Sequence of chain 1.F:
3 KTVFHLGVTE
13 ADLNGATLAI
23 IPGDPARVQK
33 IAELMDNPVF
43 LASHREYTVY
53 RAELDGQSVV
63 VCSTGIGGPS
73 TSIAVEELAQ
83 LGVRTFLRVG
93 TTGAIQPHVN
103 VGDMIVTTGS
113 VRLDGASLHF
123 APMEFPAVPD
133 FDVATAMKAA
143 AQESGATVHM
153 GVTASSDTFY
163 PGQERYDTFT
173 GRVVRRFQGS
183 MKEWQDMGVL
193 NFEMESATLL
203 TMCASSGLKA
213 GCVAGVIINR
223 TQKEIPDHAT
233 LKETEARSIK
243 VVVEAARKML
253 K

Binding-site contacts:
Ligand atom N4 contacts residue ARG167 of chain 1.F at 3.0 Å (salt-bridge).
Ligand atom N4 contacts residue PHE161 of chain 1.F at 4.3 Å.
Ligand atom C4 contacts residue PHE161 of chain 1.F at 3.8 Å (hydrophobic).
Ligand atom O2 contacts residue GOL1 of chain 1.DA at 3.7 Å.
Ligand atom C6 contacts residue THR93 of chain 1.F at 3.8 Å.
Ligand atom N1 contacts residue THR94 of chain 1.F at 4.2 Å.
Ligand atom O2 contacts residue GLN165 of chain 1.F at 3.1 Å (h-bond).
Ligand atom N3 contacts residue GLN165 of chain 1.F at 2.9 Å (h-bond).
Ligand atom O2 contacts residue GLU195 of chain 1.F at 3.4 Å.
Ligand atom N1 contacts residue PHE194 of chain 1.F at 4.2 Å.
Ligand atom C4 contacts residue ILE220 of chain 1.F at 4.3 Å (hydrophobic).
Ligand atom N4 contacts residue GLY95 of chain 1.F at 3.6 Å.
Ligand atom N1 contacts residue THR93 of chain 1.F at 3.9 Å.
Ligand atom C2 contacts residue GOL1 of chain 1.DA at 3.7 Å.
Ligand atom C4 contacts residue ARG167 of chain 1.F at 3.9 Å.
Ligand atom C5 contacts residue THR94 of chain 1.F at 3.7 Å.
Ligand atom N4 contacts residue ILE220 of chain 1.F at 3.4 Å.
Ligand atom O2 contacts residue MET196 of chain 1.F at 3.5 Å.
Ligand atom C5 contacts residue PHE161 of chain 1.F at 4.2 Å (hydrophobic).
Ligand atom N4 contacts residue GLN165 of chain 1.F at 3.6 Å.
Ligand atom C6 contacts residue ILE219 of chain 1.F at 4.3 Å (hydrophobic).
Ligand atom C4 contacts residue GLY95 of chain 1.F at 3.6 Å.
Ligand atom C2 contacts residue PHE161 of chain 1.F at 3.8 Å (hydrophobic).
Ligand atom C2 contacts residue GLN165 of chain 1.F at 3.7 Å.
Ligand atom C6 contacts residue THR94 of chain 1.F at 3.8 Å.
Ligand atom N3 contacts residue PHE161 of chain 1.F at 3.6 Å.
Ligand atom C5 contacts residue GLY95 of chain 1.F at 3.4 Å.
Ligand atom O2 contacts residue PHE161 of chain 1.F at 4.0 Å.
Ligand atom C6 contacts residue GLY95 of chain 1.F at 3.9 Å.
Ligand atom C4 contacts residue GLN165 of chain 1.F at 3.7 Å.
Ligand atom N3 contacts residue PHE194 of chain 1.F at 3.8 Å.
Ligand atom N3 contacts residue GLY95 of chain 1.F at 4.2 Å.
Ligand atom C6 contacts residue GOL1 of chain 1.DA at 3.5 Å.
Ligand atom N3 contacts residue ARG167 of chain 1.F at 4.2 Å.
Ligand atom O2 contacts residue PHE194 of chain 1.F at 3.9 Å.
Ligand atom C4 contacts residue THR94 of chain 1.F at 4.3 Å.
Ligand atom C2 contacts residue PHE194 of chain 1.F at 3.8 Å (hydrophobic).
Ligand atom N1 contacts residue PHE161 of chain 1.F at 4.2 Å.
Ligand atom N1 contacts residue GOL1 of chain 1.DA at 2.7 Å (h-bond).
Ligand atom C2 contacts residue GLU195 of chain 1.F at 4.0 Å.

The small molecule below binds the protein below.
Small molecule (SMILES): Nc1ccnc(=O)[nH]1